Sequence of chain 1.A:
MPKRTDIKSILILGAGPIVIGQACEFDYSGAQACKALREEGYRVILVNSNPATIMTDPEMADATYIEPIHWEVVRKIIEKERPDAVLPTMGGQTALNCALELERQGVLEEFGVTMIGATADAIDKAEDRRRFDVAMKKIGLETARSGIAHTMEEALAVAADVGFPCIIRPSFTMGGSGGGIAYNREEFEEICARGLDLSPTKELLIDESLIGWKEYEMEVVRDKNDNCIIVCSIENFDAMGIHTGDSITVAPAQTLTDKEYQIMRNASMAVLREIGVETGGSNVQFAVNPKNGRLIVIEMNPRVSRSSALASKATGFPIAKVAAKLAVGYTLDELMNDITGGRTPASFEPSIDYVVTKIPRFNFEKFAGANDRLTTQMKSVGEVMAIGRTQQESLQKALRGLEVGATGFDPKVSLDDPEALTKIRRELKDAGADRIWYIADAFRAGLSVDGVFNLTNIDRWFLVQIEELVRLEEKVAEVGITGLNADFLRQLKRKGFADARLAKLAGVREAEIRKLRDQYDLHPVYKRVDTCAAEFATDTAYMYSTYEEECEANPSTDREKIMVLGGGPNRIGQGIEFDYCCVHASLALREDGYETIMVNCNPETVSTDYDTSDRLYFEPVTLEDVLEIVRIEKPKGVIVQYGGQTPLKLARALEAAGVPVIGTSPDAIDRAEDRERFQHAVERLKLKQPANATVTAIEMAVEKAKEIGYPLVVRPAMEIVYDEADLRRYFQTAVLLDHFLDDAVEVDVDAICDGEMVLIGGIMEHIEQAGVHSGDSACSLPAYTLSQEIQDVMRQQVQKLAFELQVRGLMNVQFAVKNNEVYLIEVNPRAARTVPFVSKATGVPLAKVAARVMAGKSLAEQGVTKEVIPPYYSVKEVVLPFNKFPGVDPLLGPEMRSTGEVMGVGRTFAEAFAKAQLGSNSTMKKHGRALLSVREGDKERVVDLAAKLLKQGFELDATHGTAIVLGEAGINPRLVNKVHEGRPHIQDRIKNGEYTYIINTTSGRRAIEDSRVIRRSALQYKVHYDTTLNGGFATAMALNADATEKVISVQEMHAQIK

Binding-site contacts:
Ligand atom NE contacts residue SER792 of chain 1.A at 3.9 Å.
Ligand atom CB contacts residue GLU783 of chain 1.A at 3.6 Å.
Ligand atom CD contacts residue GLU783 of chain 1.A at 3.1 Å.
Ligand atom NE contacts residue GLU783 of chain 1.A at 2.7 Å (salt-bridge).
Ligand atom O contacts residue TYR1040 of chain 1.A at 3.9 Å.
Ligand atom CG contacts residue LEU895 of chain 1.A at 4.2 Å (hydrophobic).
Ligand atom CD contacts residue ASP791 of chain 1.A at 3.1 Å.
Ligand atom O contacts residue THR1042 of chain 1.A at 2.7 Å (h-bond).
Ligand atom CB contacts residue LEU907 of chain 1.A at 3.9 Å (hydrophobic).
Ligand atom OXT contacts residue TYR1040 of chain 1.A at 4.5 Å.
Ligand atom NE contacts residue GLU892 of chain 1.A at 2.5 Å (salt-bridge).
Ligand atom CG contacts residue GLU892 of chain 1.A at 3.9 Å.
Ligand atom CA contacts residue TYR1040 of chain 1.A at 3.9 Å (hydrophobic).
Ligand atom CG contacts residue VAL893 of chain 1.A at 4.5 Å (hydrophobic).
Ligand atom CD contacts residue LEU895 of chain 1.A at 4.5 Å (hydrophobic).
Ligand atom NE contacts residue VAL893 of chain 1.A at 4.0 Å.
Ligand atom CA contacts residue LEU907 of chain 1.A at 4.3 Å (hydrophobic).
Ligand atom CG contacts residue GLU783 of chain 1.A at 3.9 Å.
Ligand atom NE contacts residue ALA793 of chain 1.A at 3.4 Å (h-bond).
Ligand atom C contacts residue TYR1040 of chain 1.A at 3.9 Å (hydrophobic).
Ligand atom CD contacts residue LEU907 of chain 1.A at 3.6 Å (hydrophobic).
Ligand atom N contacts residue HIS1039 of chain 1.A at 4.2 Å.
Ligand atom C contacts residue LEU907 of chain 1.A at 3.6 Å (hydrophobic).
Ligand atom N contacts residue TYR1040 of chain 1.A at 2.9 Å (h-bond).
Ligand atom O contacts residue LEU907 of chain 1.A at 3.9 Å.
Ligand atom CD contacts residue VAL893 of chain 1.A at 3.9 Å (hydrophobic).
Ligand atom N contacts residue ASP1041 of chain 1.A at 3.5 Å (salt-bridge).
Ligand atom CD contacts residue GLU892 of chain 1.A at 3.5 Å.
Ligand atom OXT contacts residue LEU907 of chain 1.A at 3.4 Å.
Ligand atom C contacts residue ASP1041 of chain 1.A at 4.1 Å.
Ligand atom C contacts residue THR1042 of chain 1.A at 3.4 Å.
Ligand atom OXT contacts residue THR1042 of chain 1.A at 2.7 Å (h-bond).
Ligand atom O contacts residue THR1043 of chain 1.A at 4.3 Å.
Ligand atom NE contacts residue ASP791 of chain 1.A at 3.2 Å (salt-bridge).
Ligand atom O contacts residue ASP1041 of chain 1.A at 3.3 Å.
Ligand atom CG contacts residue LEU907 of chain 1.A at 4.1 Å (hydrophobic).

The protein below binds the small molecule below.
Small molecule (SMILES): NCCC[C@H](N)C(=O)O